Binding-site contacts:
Ligand atom O7 contacts residue ASN140 of chain 1.A at 3.7 Å.
Ligand atom C4 contacts residue ASN140 of chain 1.A at 4.1 Å.
Ligand atom C5 contacts residue HIS161 of chain 1.A at 4.3 Å.
Ligand atom C8 contacts residue PHE189 of chain 1.A at 3.5 Å (hydrophobic).
Ligand atom C7 contacts residue ASN140 of chain 1.A at 3.5 Å.
Ligand atom C1 contacts residue HIS161 of chain 1.A at 4.0 Å.
Ligand atom O7 contacts residue SER194 of chain 1.A at 3.2 Å (h-bond).
Ligand atom C7 contacts residue SER194 of chain 1.A at 4.3 Å.
Ligand atom C7 contacts residue PHE189 of chain 1.A at 3.9 Å (hydrophobic).
Ligand atom O7 contacts residue PHE189 of chain 1.A at 3.6 Å.
Ligand atom N2 contacts residue VAL163 of chain 1.A at 4.5 Å.
Ligand atom C8 contacts residue VAL163 of chain 1.A at 4.2 Å (hydrophobic).
Ligand atom O6 contacts residue THR142 of chain 1.A at 3.5 Å (h-bond).
Ligand atom C3 contacts residue ASN140 of chain 1.A at 3.7 Å.
Ligand atom O5 contacts residue ASN140 of chain 1.A at 2.3 Å (h-bond).
Ligand atom O5 contacts residue THR142 of chain 1.A at 4.2 Å.
Ligand atom C5 contacts residue ASN140 of chain 1.A at 3.6 Å.
Ligand atom N2 contacts residue ASN140 of chain 1.A at 2.8 Å (h-bond).
Ligand atom C2 contacts residue ASN140 of chain 1.A at 2.3 Å.
Ligand atom O6 contacts residue HIS161 of chain 1.A at 4.1 Å.
Ligand atom C1 contacts residue ASN140 of chain 1.A at 1.4 Å.

Sequence of chain 1.A:
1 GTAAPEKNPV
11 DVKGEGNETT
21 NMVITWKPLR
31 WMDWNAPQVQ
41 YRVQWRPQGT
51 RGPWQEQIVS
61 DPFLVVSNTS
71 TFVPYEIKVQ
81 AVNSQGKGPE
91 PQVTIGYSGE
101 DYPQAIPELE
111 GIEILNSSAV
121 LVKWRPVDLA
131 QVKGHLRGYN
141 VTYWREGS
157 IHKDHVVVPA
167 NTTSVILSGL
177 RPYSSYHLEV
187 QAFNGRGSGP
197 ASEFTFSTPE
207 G

The protein below binds the small molecule below.
Small molecule (SMILES): CC(=O)N[C@H]1[C@H](O[C@H]2[C@H](O)[C@@H](NC(C)=O)CO[C@@H]2CO)O[C@H](CO)[C@@H](O)[C@@H]1O